Sequence of chain 1.C:
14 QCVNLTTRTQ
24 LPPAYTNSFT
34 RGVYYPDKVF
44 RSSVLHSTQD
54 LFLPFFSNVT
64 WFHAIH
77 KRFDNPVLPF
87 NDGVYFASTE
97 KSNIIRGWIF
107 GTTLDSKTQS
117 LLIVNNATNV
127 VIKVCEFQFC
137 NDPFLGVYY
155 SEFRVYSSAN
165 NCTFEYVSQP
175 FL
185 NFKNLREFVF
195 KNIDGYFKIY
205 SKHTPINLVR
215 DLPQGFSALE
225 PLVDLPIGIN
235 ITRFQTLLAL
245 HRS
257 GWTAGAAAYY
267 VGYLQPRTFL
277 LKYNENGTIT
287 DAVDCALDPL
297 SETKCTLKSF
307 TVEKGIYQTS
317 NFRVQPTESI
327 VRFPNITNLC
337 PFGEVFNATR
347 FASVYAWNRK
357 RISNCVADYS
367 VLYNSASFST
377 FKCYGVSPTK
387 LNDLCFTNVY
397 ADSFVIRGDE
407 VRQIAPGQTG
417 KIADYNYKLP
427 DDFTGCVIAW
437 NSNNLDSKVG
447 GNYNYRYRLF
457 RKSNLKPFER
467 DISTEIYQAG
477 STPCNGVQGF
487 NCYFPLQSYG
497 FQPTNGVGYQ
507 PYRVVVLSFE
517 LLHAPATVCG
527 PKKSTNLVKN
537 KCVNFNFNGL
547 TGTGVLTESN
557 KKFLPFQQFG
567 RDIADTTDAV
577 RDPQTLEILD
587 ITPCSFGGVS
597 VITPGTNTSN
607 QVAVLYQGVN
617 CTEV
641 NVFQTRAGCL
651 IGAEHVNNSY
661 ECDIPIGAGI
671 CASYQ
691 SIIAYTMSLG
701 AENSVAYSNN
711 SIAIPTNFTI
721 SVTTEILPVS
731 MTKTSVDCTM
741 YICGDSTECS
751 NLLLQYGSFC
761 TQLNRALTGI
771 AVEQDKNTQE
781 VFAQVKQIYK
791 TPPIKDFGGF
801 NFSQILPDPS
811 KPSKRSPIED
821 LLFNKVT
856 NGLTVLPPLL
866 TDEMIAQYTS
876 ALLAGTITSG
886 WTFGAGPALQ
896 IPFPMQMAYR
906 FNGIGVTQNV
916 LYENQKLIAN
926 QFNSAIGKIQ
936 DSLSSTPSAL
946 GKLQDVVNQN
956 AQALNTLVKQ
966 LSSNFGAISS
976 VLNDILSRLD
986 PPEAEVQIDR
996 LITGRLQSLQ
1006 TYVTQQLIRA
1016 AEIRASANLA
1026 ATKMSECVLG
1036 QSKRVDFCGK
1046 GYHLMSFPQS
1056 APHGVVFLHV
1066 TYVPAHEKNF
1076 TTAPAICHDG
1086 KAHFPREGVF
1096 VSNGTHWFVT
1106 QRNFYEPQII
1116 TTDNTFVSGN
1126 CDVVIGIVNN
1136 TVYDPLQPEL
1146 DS

The protein below binds the small molecule below.
Small molecule (SMILES): CC(=O)N[C@@H]1[C@@H](O)[C@H](O)[C@@H](CO)O[C@H]1O

Binding-site contacts:
Ligand atom C5 contacts residue ASN122 of chain 1.C at 3.7 Å.
Ligand atom C7 contacts residue THR124 of chain 1.C at 4.3 Å.
Ligand atom C3 contacts residue ASN122 of chain 1.C at 3.8 Å.
Ligand atom C4 contacts residue ASN122 of chain 1.C at 4.2 Å.
Ligand atom N2 contacts residue THR124 of chain 1.C at 3.3 Å (h-bond).
Ligand atom O7 contacts residue PHE157 of chain 1.C at 3.2 Å.
Ligand atom C2 contacts residue ASN122 of chain 1.C at 2.4 Å.
Ligand atom C8 contacts residue THR124 of chain 1.C at 3.8 Å.
Ligand atom C1 contacts residue THR124 of chain 1.C at 3.8 Å.
Ligand atom N2 contacts residue ASN122 of chain 1.C at 2.9 Å (h-bond).
Ligand atom C7 contacts residue PHE157 of chain 1.C at 4.1 Å (hydrophobic).
Ligand atom C6 contacts residue VAL127 of chain 1.C at 3.7 Å (hydrophobic).
Ligand atom C5 contacts residue VAL127 of chain 1.C at 4.1 Å (hydrophobic).
Ligand atom C2 contacts residue THR124 of chain 1.C at 4.0 Å.
Ligand atom C3 contacts residue THR124 of chain 1.C at 4.3 Å.
Ligand atom C7 contacts residue ASN122 of chain 1.C at 3.7 Å.
Ligand atom O5 contacts residue VAL127 of chain 1.C at 4.3 Å.
Ligand atom C2 contacts residue PHE157 of chain 1.C at 4.4 Å (hydrophobic).
Ligand atom O5 contacts residue ASN122 of chain 1.C at 2.4 Å (h-bond).
Ligand atom C1 contacts residue ASN122 of chain 1.C at 1.4 Å.
Ligand atom O7 contacts residue ASN122 of chain 1.C at 4.0 Å.
Ligand atom O6 contacts residue VAL127 of chain 1.C at 4.4 Å.